Binding-site contacts:
Ligand atom O5 contacts residue PHE187 of chain 1.E at 4.4 Å.
Ligand atom C4 contacts residue LYS191 of chain 1.E at 4.2 Å.
Ligand atom C4 contacts residue GLU190 of chain 1.E at 4.0 Å.
Ligand atom O5 contacts residue LYS191 of chain 1.E at 3.6 Å.
Ligand atom C1 contacts residue PEG1 of chain 1.RA at 3.8 Å.

Sequence of chain 1.E:
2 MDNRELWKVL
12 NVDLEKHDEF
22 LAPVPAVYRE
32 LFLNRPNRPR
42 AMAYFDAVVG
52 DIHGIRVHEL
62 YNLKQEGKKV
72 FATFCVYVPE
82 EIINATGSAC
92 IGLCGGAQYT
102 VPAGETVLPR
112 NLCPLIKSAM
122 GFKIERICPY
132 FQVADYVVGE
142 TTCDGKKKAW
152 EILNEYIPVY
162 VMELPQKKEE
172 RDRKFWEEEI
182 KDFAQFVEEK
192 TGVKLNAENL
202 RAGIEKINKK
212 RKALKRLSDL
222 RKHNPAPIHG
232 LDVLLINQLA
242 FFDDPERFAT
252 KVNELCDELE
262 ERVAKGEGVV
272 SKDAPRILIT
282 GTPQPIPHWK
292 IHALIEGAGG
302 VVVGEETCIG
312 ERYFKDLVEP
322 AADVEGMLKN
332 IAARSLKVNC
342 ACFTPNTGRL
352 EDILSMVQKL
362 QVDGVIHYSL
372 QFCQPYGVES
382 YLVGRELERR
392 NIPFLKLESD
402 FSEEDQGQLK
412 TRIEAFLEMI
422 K

A protein and the small-molecule ligand that binds it are described below.
Small molecule (SMILES): C[C@@H](O)[C@@H](C)O